Sequence of chain 1.A:
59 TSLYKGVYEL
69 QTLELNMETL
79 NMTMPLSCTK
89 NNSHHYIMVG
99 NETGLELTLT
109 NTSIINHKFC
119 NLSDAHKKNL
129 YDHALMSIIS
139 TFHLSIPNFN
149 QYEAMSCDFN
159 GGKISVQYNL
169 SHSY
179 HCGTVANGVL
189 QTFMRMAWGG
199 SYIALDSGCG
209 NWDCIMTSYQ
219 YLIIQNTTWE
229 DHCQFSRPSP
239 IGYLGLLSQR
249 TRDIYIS

Sequence of chain 1.F:
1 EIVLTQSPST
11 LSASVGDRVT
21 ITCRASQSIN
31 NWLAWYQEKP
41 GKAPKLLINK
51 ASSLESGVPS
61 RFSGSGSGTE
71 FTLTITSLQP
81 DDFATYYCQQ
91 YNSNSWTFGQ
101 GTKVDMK

Binding-site contacts:
Ligand atom N2 contacts residue ASN167 of chain 1.A at 3.0 Å (h-bond).
Ligand atom C2 contacts residue ASN167 of chain 1.A at 2.5 Å.
Ligand atom C5 contacts residue TYR102 of chain 1.E at 4.2 Å (hydrophobic).
Ligand atom O3 contacts residue TYR102 of chain 1.E at 4.1 Å.
Ligand atom C1 contacts residue TYR219 of chain 1.A at 3.8 Å (hydrophobic).
Ligand atom C6 contacts residue HIS170 of chain 1.A at 4.2 Å.
Ligand atom C7 contacts residue ASN167 of chain 1.A at 3.2 Å.
Ligand atom C3 contacts residue TYR102 of chain 1.E at 3.7 Å (hydrophobic).
Ligand atom C8 contacts residue GLN165 of chain 1.A at 3.6 Å.
Ligand atom N2 contacts residue TYR219 of chain 1.A at 3.1 Å (h-bond).
Ligand atom C2 contacts residue TYR219 of chain 1.A at 4.0 Å (hydrophobic).
Ligand atom C8 contacts residue TYR219 of chain 1.A at 3.5 Å (hydrophobic).
Ligand atom O4 contacts residue TYR102 of chain 1.E at 4.0 Å.
Ligand atom C4 contacts residue ASN167 of chain 1.A at 4.3 Å.
Ligand atom O5 contacts residue HIS170 of chain 1.A at 4.1 Å.
Ligand atom C4 contacts residue ASN92 of chain 1.F at 3.8 Å.
Ligand atom O7 contacts residue TYR102 of chain 1.E at 3.5 Å.
Ligand atom C1 contacts residue ASN167 of chain 1.A at 1.5 Å.
Ligand atom O6 contacts residue ASN92 of chain 1.F at 3.9 Å.
Ligand atom O4 contacts residue SER93 of chain 1.F at 4.0 Å.
Ligand atom C2 contacts residue TYR102 of chain 1.E at 3.9 Å (hydrophobic).
Ligand atom C4 contacts residue TYR102 of chain 1.E at 4.1 Å (hydrophobic).
Ligand atom C1 contacts residue TYR102 of chain 1.E at 3.7 Å (hydrophobic).
Ligand atom C6 contacts residue TRP32 of chain 1.F at 4.3 Å (hydrophobic).
Ligand atom O5 contacts residue ASN167 of chain 1.A at 2.4 Å (h-bond).
Ligand atom C3 contacts residue ASN167 of chain 1.A at 3.9 Å.
Ligand atom C8 contacts residue ILE113 of chain 1.A at 3.0 Å (hydrophobic).
Ligand atom O7 contacts residue ASN167 of chain 1.A at 3.1 Å (h-bond).
Ligand atom O6 contacts residue TYR102 of chain 1.E at 3.3 Å.
Ligand atom C7 contacts residue TYR219 of chain 1.A at 3.5 Å (hydrophobic).
Ligand atom C6 contacts residue SER169 of chain 1.A at 3.4 Å.
Ligand atom C6 contacts residue ASN92 of chain 1.F at 3.1 Å.
Ligand atom O6 contacts residue SER169 of chain 1.A at 4.0 Å.
Ligand atom O5 contacts residue SER169 of chain 1.A at 4.1 Å.
Ligand atom C5 contacts residue ASN167 of chain 1.A at 3.8 Å.
Ligand atom C2 contacts residue TYR102 of chain 1.E at 4.1 Å (hydrophobic).
Ligand atom O5 contacts residue TYR102 of chain 1.E at 4.2 Å.
Ligand atom C8 contacts residue ASN114 of chain 1.A at 4.0 Å.
Ligand atom O7 contacts residue LYS116 of chain 1.A at 4.1 Å.
Ligand atom O4 contacts residue ASN92 of chain 1.F at 2.9 Å (h-bond).

This small molecule binds to this protein.
Small molecule (SMILES): CC(=O)N[C@H]1[C@H](O[C@H]2[C@H](O)[C@@H](NC(C)=O)CO[C@@H]2CO)O[C@H](CO)[C@@H](O[C@@H]2O[C@H](CO)[C@@H](O)[C@H](O[C@H]3O[C@H](CO)[C@@H](O)[C@H](O[C@H]4O[C@H](CO)[C@@H](O)[C@H](O)[C@@H]4O)[C@@H]3O)[C@@H]2O)[C@@H]1O

Sequence of chain 1.E:
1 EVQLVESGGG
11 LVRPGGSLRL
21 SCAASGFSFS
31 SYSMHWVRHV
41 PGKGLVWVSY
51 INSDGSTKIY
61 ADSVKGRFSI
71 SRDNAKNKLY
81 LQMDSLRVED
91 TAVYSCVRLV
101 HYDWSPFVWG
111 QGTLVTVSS